Binding-site contacts:
Ligand atom C2' contacts residue GLY283 of chain 1.B at 3.6 Å.
Ligand atom C4' contacts residue ARG151 of chain 1.A at 3.8 Å.
Ligand atom OP1 contacts residue SER152 of chain 1.A at 4.0 Å.
Ligand atom N6 contacts residue ARG245 of chain 1.B at 3.5 Å (salt-bridge).
Ligand atom OP2 contacts residue ASN285 of chain 1.B at 3.6 Å.
Ligand atom C5' contacts residue SER152 of chain 1.A at 4.2 Å.
Ligand atom N4 contacts residue ARG30 of chain 1.A at 3.8 Å.
Ligand atom C3' contacts residue GLY283 of chain 1.B at 4.0 Å.
Ligand atom C8 contacts residue SER246 of chain 1.B at 3.5 Å.
Ligand atom C4 contacts residue ARG151 of chain 1.A at 4.1 Å.
Ligand atom C2' contacts residue ASP247 of chain 1.B at 3.7 Å.
Ligand atom O3' contacts residue SER152 of chain 1.A at 3.5 Å.
Ligand atom O4' contacts residue ARG151 of chain 1.A at 3.6 Å.
Ligand atom OP1 contacts residue ASN285 of chain 1.B at 3.5 Å (h-bond).
Ligand atom N3 contacts residue ARG151 of chain 1.A at 3.0 Å (salt-bridge).
Ligand atom C1' contacts residue ARG151 of chain 1.A at 4.0 Å.
Ligand atom O5' contacts residue ARG151 of chain 1.A at 4.2 Å.
Ligand atom OP2 contacts residue SER246 of chain 1.B at 2.8 Å (h-bond).
Ligand atom C5 contacts residue ARG245 of chain 1.B at 4.3 Å.
Ligand atom C2 contacts residue ARG151 of chain 1.A at 3.7 Å.
Ligand atom C3' contacts residue SER246 of chain 1.B at 3.6 Å.
Ligand atom C6 contacts residue ARG245 of chain 1.B at 4.2 Å.
Ligand atom C8 contacts residue ASP247 of chain 1.B at 4.3 Å.
Ligand atom P contacts residue GLY283 of chain 1.B at 4.1 Å.
Ligand atom C2 contacts residue ARG151 of chain 1.A at 4.1 Å.
Ligand atom OP1 contacts residue SER246 of chain 1.B at 4.2 Å.
Ligand atom C5' contacts residue SER246 of chain 1.B at 3.9 Å.
Ligand atom O3' contacts residue ASP247 of chain 1.B at 3.6 Å.
Ligand atom O2 contacts residue ARG151 of chain 1.A at 2.9 Å (salt-bridge).
Ligand atom C1' contacts residue ARG151 of chain 1.A at 4.2 Å.
Ligand atom C4' contacts residue SER152 of chain 1.A at 4.0 Å.
Ligand atom O5' contacts residue SER246 of chain 1.B at 2.8 Å (h-bond).
Ligand atom OP2 contacts residue THR284 of chain 1.B at 4.1 Å.
Ligand atom C4' contacts residue SER246 of chain 1.B at 4.2 Å.
Ligand atom N7 contacts residue ARG245 of chain 1.B at 4.0 Å.
Ligand atom OP2 contacts residue GLY283 of chain 1.B at 2.7 Å (h-bond).
Ligand atom P contacts residue ASN285 of chain 1.B at 4.0 Å.
Ligand atom C5' contacts residue ARG151 of chain 1.A at 3.0 Å.
Ligand atom P contacts residue SER246 of chain 1.B at 3.4 Å.
Ligand atom C3' contacts residue ASP247 of chain 1.B at 3.9 Å.

Sequence of chain 1.B:
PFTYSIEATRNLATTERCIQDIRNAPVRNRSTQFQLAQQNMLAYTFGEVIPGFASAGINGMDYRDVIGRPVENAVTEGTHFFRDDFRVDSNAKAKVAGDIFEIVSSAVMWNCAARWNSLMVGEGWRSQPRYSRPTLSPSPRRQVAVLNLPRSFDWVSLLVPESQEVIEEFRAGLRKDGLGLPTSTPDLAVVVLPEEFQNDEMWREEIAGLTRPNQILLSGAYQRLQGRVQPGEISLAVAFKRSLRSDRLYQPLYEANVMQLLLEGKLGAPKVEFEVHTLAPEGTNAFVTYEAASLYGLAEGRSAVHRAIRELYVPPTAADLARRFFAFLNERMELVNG

Sequence of chain 1.A:
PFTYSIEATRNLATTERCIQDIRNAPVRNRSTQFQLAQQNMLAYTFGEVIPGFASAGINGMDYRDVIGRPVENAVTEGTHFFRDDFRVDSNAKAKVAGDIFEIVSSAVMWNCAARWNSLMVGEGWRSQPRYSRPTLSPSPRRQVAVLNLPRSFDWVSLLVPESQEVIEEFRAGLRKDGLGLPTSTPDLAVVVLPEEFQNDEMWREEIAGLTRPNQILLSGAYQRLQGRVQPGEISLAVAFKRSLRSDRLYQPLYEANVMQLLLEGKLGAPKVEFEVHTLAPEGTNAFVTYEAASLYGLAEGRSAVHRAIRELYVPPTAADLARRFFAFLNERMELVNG

The small molecule below binds the protein below.
Small molecule (SMILES): Cc1cn([C@H]2C[C@H](O[P](=O)(O)OC[C@H]3O[C@@H](n4ccc(N)nc4=O)C[C@@H]3O[P](=O)(O)OC[C@H]3O[C@@H](n4ccc(N)nc4=O)C[C@@H]3O[P](=O)(O)OC[C@H]3O[C@@H](n4cnc5c(N)ncnc54)C[C@@H]3O)[C@@H](CO[P](=O)(O)O[C@H]3C[C@H](n4cnc5c(=O)nc(N)[nH]c54)O[C@@H]3CO[P](=O)(O)O[C@H]3C[C@H](n4cnc5c(N)ncnc54)O[C@@H]3CO[P](=O)(O)O[C@H]3C[C@H](n4cnc5c(=O)nc(N)[nH]c54)O[C@@H]3CO)O2)c(=O)[nH]c1=O